Sequence of chain 2.A:
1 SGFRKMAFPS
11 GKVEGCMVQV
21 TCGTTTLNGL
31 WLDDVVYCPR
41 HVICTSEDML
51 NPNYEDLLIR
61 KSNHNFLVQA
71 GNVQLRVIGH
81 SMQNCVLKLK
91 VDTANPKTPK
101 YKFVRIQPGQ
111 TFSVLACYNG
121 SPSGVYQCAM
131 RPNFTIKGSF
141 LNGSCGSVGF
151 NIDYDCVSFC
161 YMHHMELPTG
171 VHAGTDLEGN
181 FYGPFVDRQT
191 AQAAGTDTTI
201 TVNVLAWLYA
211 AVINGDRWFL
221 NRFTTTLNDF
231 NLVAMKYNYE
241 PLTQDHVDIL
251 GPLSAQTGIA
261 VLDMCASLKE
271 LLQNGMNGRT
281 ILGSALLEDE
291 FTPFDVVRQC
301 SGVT

This small molecule binds to this protein.
Small molecule (SMILES): Cc1ccncc1NC(=O)CNc1ccnc2ccccc12

Binding-site contacts:
Ligand atom C4 contacts residue GLU166 of chain 1.A at 3.5 Å.
Ligand atom N3 contacts residue MET49 of chain 1.A at 3.8 Å.
Ligand atom C12 contacts residue CYS44 of chain 1.A at 3.9 Å (hydrophobic).
Ligand atom N3 contacts residue HIS41 of chain 1.A at 3.6 Å.
Ligand atom O contacts residue GLU166 of chain 1.A at 2.9 Å (salt-bridge).
Ligand atom O contacts residue HIS164 of chain 1.A at 3.8 Å.
Ligand atom C6 contacts residue HIS164 of chain 1.A at 3.7 Å.
Ligand atom C12 contacts residue THR45 of chain 1.A at 3.8 Å.
Ligand atom C3 contacts residue SER144 of chain 1.A at 4.0 Å.
Ligand atom C7 contacts residue MET165 of chain 1.A at 3.9 Å (hydrophobic).
Ligand atom C10 contacts residue MET49 of chain 1.A at 3.4 Å (hydrophobic).
Ligand atom C1 contacts residue ASN142 of chain 1.A at 4.0 Å.
Ligand atom C8 contacts residue MET49 of chain 1.A at 4.0 Å (hydrophobic).
Ligand atom C contacts residue ASN142 of chain 1.A at 3.5 Å.
Ligand atom N contacts residue GLU166 of chain 1.A at 3.5 Å.
Ligand atom N contacts residue HIS163 of chain 1.A at 2.8 Å (h-bond).
Ligand atom N contacts residue PHE140 of chain 1.A at 3.9 Å.
Ligand atom C2 contacts residue LEU141 of chain 1.A at 3.4 Å (hydrophobic).
Ligand atom C7 contacts residue HIS164 of chain 1.A at 3.7 Å.
Ligand atom C2 contacts residue PHE140 of chain 1.A at 3.7 Å (hydrophobic).
Ligand atom C2 contacts residue GLU166 of chain 1.A at 3.9 Å.
Ligand atom C10 contacts residue HIS41 of chain 1.A at 3.2 Å.
Ligand atom C9 contacts residue MET49 of chain 1.A at 3.5 Å (hydrophobic).
Ligand atom C4 contacts residue HIS163 of chain 1.A at 3.3 Å.
Ligand atom C12 contacts residue SER46 of chain 1.A at 3.7 Å.
Ligand atom C6 contacts residue GLU166 of chain 1.A at 4.0 Å.
Ligand atom N contacts residue SER144 of chain 1.A at 4.0 Å.
Ligand atom C9 contacts residue HIS41 of chain 1.A at 3.3 Å.
Ligand atom C3 contacts residue HIS163 of chain 1.A at 3.9 Å.
Ligand atom C6 contacts residue MET165 of chain 1.A at 4.0 Å (hydrophobic).
Ligand atom C3 contacts residue GLU166 of chain 1.A at 3.6 Å.
Ligand atom C4 contacts residue CYS145 of chain 1.A at 3.8 Å (hydrophobic).
Ligand atom C4 contacts residue MET165 of chain 1.A at 3.9 Å (hydrophobic).
Ligand atom C3 contacts residue PHE140 of chain 1.A at 3.2 Å (hydrophobic).
Ligand atom C1 contacts residue LEU141 of chain 1.A at 4.0 Å (hydrophobic).
Ligand atom N3 contacts residue CYS44 of chain 1.A at 3.3 Å (h-bond).
Ligand atom C2 contacts residue ASN142 of chain 1.A at 3.7 Å.
Ligand atom O contacts residue MET165 of chain 1.A at 3.2 Å.
Ligand atom C3 contacts residue LEU141 of chain 1.A at 3.7 Å (hydrophobic).
Ligand atom C13 contacts residue SER46 of chain 1.A at 3.9 Å.

Sequence of chain 1.A:
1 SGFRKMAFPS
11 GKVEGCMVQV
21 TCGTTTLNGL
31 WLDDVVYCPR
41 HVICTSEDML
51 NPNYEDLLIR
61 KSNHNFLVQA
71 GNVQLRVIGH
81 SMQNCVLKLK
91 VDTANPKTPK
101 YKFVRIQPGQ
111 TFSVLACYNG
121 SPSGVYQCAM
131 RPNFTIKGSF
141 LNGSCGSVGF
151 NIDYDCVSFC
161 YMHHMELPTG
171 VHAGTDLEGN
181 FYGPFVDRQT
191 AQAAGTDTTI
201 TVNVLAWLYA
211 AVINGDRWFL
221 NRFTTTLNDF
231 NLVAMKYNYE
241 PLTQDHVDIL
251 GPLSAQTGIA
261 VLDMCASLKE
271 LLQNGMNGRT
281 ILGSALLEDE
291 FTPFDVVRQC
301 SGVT